A small-molecule ligand and the protein it binds are described below.
Small molecule (SMILES): CN1C[C@H](Nc2nc3c(c(=O)n2C)CCC3)C[C@H](c2ccccc2)C1

Sequence of chain 1.C:
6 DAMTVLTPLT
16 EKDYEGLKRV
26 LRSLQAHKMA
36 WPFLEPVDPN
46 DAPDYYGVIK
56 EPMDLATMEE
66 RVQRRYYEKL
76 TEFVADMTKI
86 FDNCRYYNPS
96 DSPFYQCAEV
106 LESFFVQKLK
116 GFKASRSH

Binding-site contacts:
Ligand atom C16 contacts residue VAL42 of chain 1.C at 3.6 Å (hydrophobic).
Ligand atom N10 contacts residue PHE99 of chain 1.C at 3.8 Å.
Ligand atom C13 contacts residue TYR50 of chain 1.C at 3.9 Å (hydrophobic).
Ligand atom C16 contacts residue PHE99 of chain 1.C at 3.8 Å (hydrophobic).
Ligand atom C9 contacts residue PRO37 of chain 1.C at 3.7 Å (hydrophobic).
Ligand atom N18 contacts residue PHE99 of chain 1.C at 3.7 Å.
Ligand atom C7 contacts residue VAL42 of chain 1.C at 4.0 Å (hydrophobic).
Ligand atom N8 contacts residue PRO37 of chain 1.C at 2.8 Å (h-bond).
Ligand atom C14 contacts residue TYR50 of chain 1.C at 4.1 Å (hydrophobic).
Ligand atom C24 contacts residue TRP36 of chain 1.C at 3.7 Å (hydrophobic).
Ligand atom C20 contacts residue TRP36 of chain 1.C at 4.2 Å (hydrophobic).
Ligand atom C14 contacts residue ASN93 of chain 1.C at 3.4 Å.
Ligand atom C19 contacts residue PHE99 of chain 1.C at 4.1 Å (hydrophobic).
Ligand atom C21 contacts residue TRP36 of chain 1.C at 4.1 Å (hydrophobic).
Ligand atom C25 contacts residue TRP36 of chain 1.C at 3.6 Å (hydrophobic).
Ligand atom C15 contacts residue PHE99 of chain 1.C at 4.1 Å (hydrophobic).
Ligand atom C6 contacts residue PRO37 of chain 1.C at 3.9 Å (hydrophobic).
Ligand atom C19 contacts residue PHE38 of chain 1.C at 3.5 Å (hydrophobic).
Ligand atom O17 contacts residue ASN93 of chain 1.C at 3.1 Å (h-bond).
Ligand atom C12 contacts residue ALA47 of chain 1.C at 3.9 Å (hydrophobic).
Ligand atom C19 contacts residue PRO37 of chain 1.C at 2.8 Å (hydrophobic).
Ligand atom C11 contacts residue PHE99 of chain 1.C at 4.0 Å (hydrophobic).
Ligand atom C9 contacts residue VAL42 of chain 1.C at 3.6 Å (hydrophobic).
Ligand atom C15 contacts residue ASN93 of chain 1.C at 4.2 Å.
Ligand atom N18 contacts residue VAL42 of chain 1.C at 3.5 Å.
Ligand atom C14 contacts residue TYR92 of chain 1.C at 3.5 Å (hydrophobic).
Ligand atom C7 contacts residue PRO41 of chain 1.C at 4.0 Å (hydrophobic).
Ligand atom C5 contacts residue PRO37 of chain 1.C at 3.9 Å (hydrophobic).
Ligand atom C15 contacts residue VAL42 of chain 1.C at 3.6 Å (hydrophobic).
Ligand atom O17 contacts residue CYS89 of chain 1.C at 3.7 Å.
Ligand atom C1 contacts residue PRO41 of chain 1.C at 3.3 Å (hydrophobic).
Ligand atom N18 contacts residue PRO37 of chain 1.C at 3.7 Å.
Ligand atom C16 contacts residue ASN93 of chain 1.C at 4.0 Å.
Ligand atom C22 contacts residue TRP36 of chain 1.C at 3.9 Å (hydrophobic).
Ligand atom C11 contacts residue VAL42 of chain 1.C at 3.6 Å (hydrophobic).
Ligand atom C13 contacts residue TYR92 of chain 1.C at 3.5 Å (hydrophobic).
Ligand atom N10 contacts residue VAL42 of chain 1.C at 3.6 Å.
Ligand atom C9 contacts residue PHE99 of chain 1.C at 3.8 Å (hydrophobic).
Ligand atom C13 contacts residue ALA47 of chain 1.C at 3.5 Å (hydrophobic).
Ligand atom C23 contacts residue TRP36 of chain 1.C at 3.7 Å (hydrophobic).